Sequence of chain 2.A:
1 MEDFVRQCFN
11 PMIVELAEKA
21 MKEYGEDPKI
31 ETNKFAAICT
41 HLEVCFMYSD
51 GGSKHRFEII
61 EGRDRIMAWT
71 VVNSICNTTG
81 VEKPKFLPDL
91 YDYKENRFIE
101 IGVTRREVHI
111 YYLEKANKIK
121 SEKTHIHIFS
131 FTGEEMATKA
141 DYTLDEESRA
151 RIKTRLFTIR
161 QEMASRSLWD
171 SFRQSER

Binding-site contacts:
Ligand atom C4 contacts residue TYR111 of chain 2.A at 3.9 Å (hydrophobic).
Ligand atom C14 contacts residue ALA20 of chain 2.A at 4.0 Å (hydrophobic).
Ligand atom C2 contacts residue MN1 of chain 2.B at 3.3 Å.
Ligand atom N1 contacts residue LYS115 of chain 2.A at 3.8 Å.
Ligand atom O3 contacts residue LYS115 of chain 2.A at 3.8 Å.
Ligand atom O2 contacts residue ASP89 of chain 2.A at 3.2 Å (salt-bridge).
Ligand atom O3 contacts residue HIS41 of chain 2.A at 3.0 Å (h-bond).
Ligand atom C4 contacts residue LYS115 of chain 2.A at 3.4 Å.
Ligand atom O2 contacts residue HIS41 of chain 2.A at 3.1 Å (h-bond).
Ligand atom O4 contacts residue TYR111 of chain 2.A at 2.9 Å (h-bond).
Ligand atom C3 contacts residue MN1 of chain 2.B at 3.8 Å.
Ligand atom O3 contacts residue GLU100 of chain 2.A at 3.0 Å (salt-bridge).
Ligand atom C1 contacts residue GLU61 of chain 2.A at 3.7 Å.
Ligand atom O1 contacts residue GLU61 of chain 2.A at 2.9 Å (salt-bridge).
Ligand atom C10 contacts residue TYR24 of chain 2.A at 3.9 Å (hydrophobic).
Ligand atom O2 contacts residue GLU100 of chain 2.A at 3.4 Å (salt-bridge).
Ligand atom C3 contacts residue LYS115 of chain 2.A at 4.0 Å.
Ligand atom O1 contacts residue MN1 of chain 2.C at 2.2 Å.
Ligand atom C8 contacts residue TYR24 of chain 2.A at 3.6 Å (hydrophobic).
Ligand atom C1 contacts residue MN1 of chain 2.C at 3.0 Å.
Ligand atom CL1 contacts residue MET21 of chain 2.A at 3.4 Å.
Ligand atom C9 contacts residue TYR24 of chain 2.A at 3.7 Å (hydrophobic).
Ligand atom C4 contacts residue GLU100 of chain 2.A at 3.7 Å.
Ligand atom CL1 contacts residue GLU26 of chain 2.A at 3.8 Å.
Ligand atom C4 contacts residue MN1 of chain 2.B at 3.3 Å.
Ligand atom C2 contacts residue GLU61 of chain 2.A at 4.0 Å.
Ligand atom C14 contacts residue TYR24 of chain 2.A at 3.9 Å (hydrophobic).
Ligand atom O2 contacts residue MN1 of chain 2.B at 2.2 Å.
Ligand atom C15 contacts residue TYR24 of chain 2.A at 3.6 Å (hydrophobic).
Ligand atom C13 contacts residue ALA20 of chain 2.A at 3.7 Å (hydrophobic).
Ligand atom O2 contacts residue MN1 of chain 2.C at 2.4 Å.
Ligand atom C2 contacts residue MN1 of chain 2.C at 3.2 Å.
Ligand atom O4 contacts residue LYS115 of chain 2.A at 2.9 Å.
Ligand atom O3 contacts residue ILE101 of chain 2.A at 3.1 Å (h-bond).
Ligand atom C13 contacts residue ILE38 of chain 2.A at 3.5 Å (hydrophobic).
Ligand atom O2 contacts residue GLU61 of chain 2.A at 3.4 Å (salt-bridge).
Ligand atom CL1 contacts residue LYS34 of chain 2.A at 3.8 Å.
Ligand atom C2 contacts residue GLU100 of chain 2.A at 3.9 Å.
Ligand atom O3 contacts residue MN1 of chain 2.B at 2.2 Å.
Ligand atom C11 contacts residue TYR24 of chain 2.A at 3.9 Å (hydrophobic).

A small-molecule ligand and the protein it binds are described below.
Small molecule (SMILES): O=C(O)c1nc([C@@H]2CCCN2C(=O)Cc2ccc(Cl)cc2)[nH]c(=O)c1O